Binding-site contacts:
Ligand atom CAP contacts residue LEU212 of chain 1.D at 3.5 Å (hydrophobic).
Ligand atom CAO contacts residue ALA163 of chain 1.D at 4.0 Å (hydrophobic).
Ligand atom CAQ contacts residue SER162 of chain 1.D at 2.5 Å.
Ligand atom CAM contacts residue SER162 of chain 1.D at 2.6 Å.
Ligand atom OAA contacts residue HIS284 of chain 1.D at 3.3 Å (h-bond).
Ligand atom CAL contacts residue SER162 of chain 1.D at 2.5 Å.
Ligand atom OAA contacts residue GLY90 of chain 1.D at 3.7 Å.
Ligand atom CAQ contacts residue GLY90 of chain 1.D at 4.0 Å.
Ligand atom NAE contacts residue SER162 of chain 1.D at 3.6 Å.
Ligand atom CAN contacts residue ALA163 of chain 1.D at 3.5 Å (hydrophobic).
Ligand atom OAA contacts residue SER162 of chain 1.D at 3.4 Å (h-bond).
Ligand atom CAQ contacts residue GLY91 of chain 1.D at 2.9 Å.
Ligand atom CAJ contacts residue LEU41 of chain 1.D at 4.0 Å (hydrophobic).
Ligand atom CAN contacts residue SER162 of chain 1.D at 2.5 Å.
Ligand atom CAN contacts residue GLY90 of chain 1.D at 2.9 Å.
Ligand atom CAM contacts residue LEU212 of chain 1.D at 3.4 Å (hydrophobic).
Ligand atom CAP contacts residue HIS284 of chain 1.D at 3.7 Å.
Ligand atom OAB contacts residue PHE220 of chain 1.D at 3.9 Å.
Ligand atom CAI contacts residue SER285 of chain 1.D at 3.4 Å.
Ligand atom CAO contacts residue GLY91 of chain 1.D at 3.9 Å.
Ligand atom CAQ contacts residue ALA163 of chain 1.D at 3.1 Å (hydrophobic).
Ligand atom OAA contacts residue TYR38 of chain 1.D at 3.9 Å.
Ligand atom CAM contacts residue HIS284 of chain 1.D at 2.9 Å.
Ligand atom CAO contacts residue SER162 of chain 1.D at 2.6 Å.
Ligand atom CAL contacts residue GLY91 of chain 1.D at 4.0 Å.
Ligand atom CAN contacts residue GLY91 of chain 1.D at 2.9 Å.
Ligand atom OAC contacts residue LEU193 of chain 1.D at 4.0 Å.
Ligand atom CAF contacts residue VAL211 of chain 1.D at 4.1 Å (hydrophobic).
Ligand atom CAK contacts residue TYR38 of chain 1.D at 3.9 Å (hydrophobic).
Ligand atom CAG contacts residue TYR38 of chain 1.D at 4.1 Å (hydrophobic).
Ligand atom OAB contacts residue GLY90 of chain 1.D at 3.8 Å.
Ligand atom OAC contacts residue ALA163 of chain 1.D at 3.9 Å.
Ligand atom OAB contacts residue TYR38 of chain 1.D at 3.8 Å.
Ligand atom CAL contacts residue GLY90 of chain 1.D at 3.8 Å.
Ligand atom CAI contacts residue LEU212 of chain 1.D at 3.9 Å (hydrophobic).
Ligand atom CAN contacts residue GLY89 of chain 1.D at 3.9 Å.
Ligand atom CAL contacts residue HIS284 of chain 1.D at 3.3 Å.
Ligand atom CAG contacts residue SER285 of chain 1.D at 3.8 Å.
Ligand atom CAP contacts residue SER162 of chain 1.D at 2.7 Å.
Ligand atom CAI contacts residue HIS284 of chain 1.D at 3.6 Å.

This protein binds this small molecule.
Small molecule (SMILES): CCCCCC(=O)Oc1ccc([N+](=O)[O-])cc1

Sequence of chain 1.D:
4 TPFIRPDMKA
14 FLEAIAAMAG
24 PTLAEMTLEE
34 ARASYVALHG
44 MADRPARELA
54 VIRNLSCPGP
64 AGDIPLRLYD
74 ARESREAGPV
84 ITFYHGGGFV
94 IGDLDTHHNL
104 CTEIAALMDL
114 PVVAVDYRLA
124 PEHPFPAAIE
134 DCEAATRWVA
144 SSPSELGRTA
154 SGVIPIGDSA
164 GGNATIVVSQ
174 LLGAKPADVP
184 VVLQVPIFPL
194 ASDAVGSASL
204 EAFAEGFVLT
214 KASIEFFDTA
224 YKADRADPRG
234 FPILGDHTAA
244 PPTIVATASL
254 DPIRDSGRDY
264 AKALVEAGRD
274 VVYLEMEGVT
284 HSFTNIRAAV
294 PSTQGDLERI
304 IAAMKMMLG